Binding-site contacts:
Ligand atom O4' contacts residue ALA2 of chain 1.C at 3.4 Å (h-bond).
Ligand atom C1' contacts residue ALA2 of chain 1.C at 3.5 Å (hydrophobic).
Ligand atom C4A contacts residue GLU86 of chain 1.C at 3.6 Å.
Ligand atom N21 contacts residue ARG8 of chain 1.C at 3.6 Å.
Ligand atom N91 contacts residue CYS85 of chain 1.C at 3.1 Å (h-bond).
Ligand atom C61 contacts residue PHE37 of chain 1.C at 3.6 Å (hydrophobic).
Ligand atom C81 contacts residue CYS85 of chain 1.C at 3.6 Å (hydrophobic).
Ligand atom O2P contacts residue ARG8 of chain 1.C at 3.0 Å (salt-bridge).
Ligand atom N11 contacts residue PHE37 of chain 1.C at 3.6 Å.
Ligand atom N11 contacts residue ASP31 of chain 1.C at 2.8 Å (salt-bridge).
Ligand atom N11 contacts residue ARG8 of chain 1.C at 3.6 Å.
Ligand atom N7 contacts residue ARG4 of chain 1.C at 3.1 Å (salt-bridge).
Ligand atom N71 contacts residue CYS85 of chain 1.C at 3.6 Å (h-bond).
Ligand atom O2A contacts residue GLY36 of chain 1.C at 3.6 Å.
Ligand atom N7 contacts residue ARG8 of chain 1.C at 3.5 Å (salt-bridge).
Ligand atom O61 contacts residue ALA38 of chain 1.C at 3.3 Å.
Ligand atom O61 contacts residue GLY84 of chain 1.C at 3.6 Å.
Ligand atom C21 contacts residue ASP31 of chain 1.C at 3.3 Å.
Ligand atom O4' contacts residue GLN3 of chain 1.C at 3.6 Å.
Ligand atom N21 contacts residue GLY36 of chain 1.C at 3.3 Å (h-bond).
Ligand atom O6 contacts residue ARG4 of chain 1.C at 2.7 Å (salt-bridge).
Ligand atom O2A contacts residue GLY35 of chain 1.C at 3.2 Å.
Ligand atom C61 contacts residue ARG8 of chain 1.C at 3.4 Å.
Ligand atom C41 contacts residue ARG8 of chain 1.C at 3.6 Å.
Ligand atom O1P contacts residue GLN5 of chain 1.C at 2.7 Å (h-bond).
Ligand atom C41 contacts residue CYS85 of chain 1.C at 3.3 Å (hydrophobic).
Ligand atom N71 contacts residue GLY84 of chain 1.C at 3.4 Å.
Ligand atom N21 contacts residue PHE37 of chain 1.C at 3.6 Å.
Ligand atom C1A contacts residue CYS85 of chain 1.C at 3.3 Å (hydrophobic).
Ligand atom O2P contacts residue ARG4 of chain 1.C at 3.3 Å.
Ligand atom C21 contacts residue ARG8 of chain 1.C at 3.4 Å.
Ligand atom C8 contacts residue ARG8 of chain 1.C at 3.5 Å.
Ligand atom O4A contacts residue GLU86 of chain 1.C at 3.2 Å.
Ligand atom N21 contacts residue ASP31 of chain 1.C at 3.0 Å (salt-bridge).
Ligand atom N31 contacts residue PHE37 of chain 1.C at 3.4 Å (h-bond).
Ligand atom N21 contacts residue SER33 of chain 1.C at 3.3 Å (h-bond).
Ligand atom O61 contacts residue ARG8 of chain 1.C at 3.5 Å (salt-bridge).
Ligand atom N31 contacts residue GLY36 of chain 1.C at 3.4 Å.
Ligand atom C21 contacts residue PHE37 of chain 1.C at 3.4 Å (hydrophobic).
Ligand atom O11 contacts residue ARG74 of chain 1.C at 2.9 Å (salt-bridge).

This small molecule binds to this protein.
Small molecule (SMILES): Nc1nc2c(ncn2[C@@H]2O[C@@H]3CO[P](=O)(O)O[C@H]4[C@@H](O)[C@H](n5cnc6c(=O)[nH]c(N)nc65)O[C@@H]4CO[P](=O)(O)O[C@H]3[C@H]2O)c(=O)[nH]1

Sequence of chain 1.C:
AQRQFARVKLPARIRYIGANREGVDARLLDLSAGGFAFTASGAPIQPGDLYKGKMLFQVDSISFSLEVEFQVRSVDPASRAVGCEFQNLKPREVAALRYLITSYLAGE